This protein binds this small molecule.
Small molecule (SMILES): Cc1nc(C)c(CCC2=NC(c3ccccc3)CN2C)nc1C

Binding-site contacts:
Ligand atom C18 contacts residue MET267 of chain 1.A at 3.7 Å (hydrophobic).
Ligand atom C7 contacts residue GLN280 of chain 1.A at 3.7 Å.
Ligand atom C9 contacts residue GLN280 of chain 1.A at 3.8 Å.
Ligand atom C18 contacts residue GLY279 of chain 1.A at 3.6 Å.
Ligand atom C14 contacts residue MET267 of chain 1.A at 3.6 Å (hydrophobic).
Ligand atom C1 contacts residue GLN280 of chain 1.A at 3.7 Å.
Ligand atom C21 contacts residue PRO266 of chain 1.A at 3.8 Å (hydrophobic).
Ligand atom C19 contacts residue TYR247 of chain 1.A at 3.5 Å (hydrophobic).
Ligand atom C11 contacts residue GLN280 of chain 1.A at 3.2 Å.
Ligand atom C21 contacts residue GLU275 of chain 1.A at 3.5 Å.
Ligand atom C10 contacts residue PHE283 of chain 1.A at 3.7 Å (hydrophobic).
Ligand atom N6 contacts residue GLN280 of chain 1.A at 2.8 Å (h-bond).
Ligand atom N16 contacts residue TYR247 of chain 1.A at 2.6 Å (h-bond).
Ligand atom N16 contacts residue MET267 of chain 1.A at 3.6 Å.
Ligand atom N3 contacts residue PHE283 of chain 1.A at 3.4 Å.
Ligand atom C12 contacts residue GLY279 of chain 1.A at 3.5 Å.
Ligand atom N16 contacts residue GLY279 of chain 1.A at 3.7 Å.
Ligand atom C5 contacts residue GLN280 of chain 1.A at 3.7 Å.
Ligand atom C15 contacts residue MET267 of chain 1.A at 3.4 Å (hydrophobic).
Ligand atom C4 contacts residue PHE283 of chain 1.A at 3.6 Å (hydrophobic).
Ligand atom C11 contacts residue PHE283 of chain 1.A at 3.8 Å (hydrophobic).
Ligand atom C12 contacts residue TYR247 of chain 1.A at 3.4 Å (hydrophobic).
Ligand atom C23 contacts residue MET267 of chain 1.A at 3.7 Å (hydrophobic).
Ligand atom N13 contacts residue MET267 of chain 1.A at 3.6 Å.
Ligand atom C9 contacts residue TYR247 of chain 1.A at 3.7 Å (hydrophobic).
Ligand atom C8 contacts residue PHE283 of chain 1.A at 3.8 Å (hydrophobic).
Ligand atom C17 contacts residue MET267 of chain 1.A at 3.4 Å (hydrophobic).
Ligand atom C20 contacts residue VAL276 of chain 1.A at 3.6 Å (hydrophobic).
Ligand atom C12 contacts residue MET267 of chain 1.A at 3.8 Å (hydrophobic).
Ligand atom C22 contacts residue PRO266 of chain 1.A at 3.5 Å (hydrophobic).
Ligand atom C20 contacts residue GLU275 of chain 1.A at 3.5 Å.
Ligand atom C21 contacts residue LYS272 of chain 1.A at 3.6 Å.
Ligand atom C10 contacts residue PHE250 of chain 1.A at 3.7 Å (hydrophobic).
Ligand atom C2 contacts residue PHE283 of chain 1.A at 3.6 Å (hydrophobic).
Ligand atom C22 contacts residue MET267 of chain 1.A at 3.7 Å (hydrophobic).
Ligand atom C7 contacts residue ILE246 of chain 1.A at 3.6 Å (hydrophobic).
Ligand atom C15 contacts residue GLY279 of chain 1.A at 3.5 Å.
Ligand atom N13 contacts residue GLY279 of chain 1.A at 3.7 Å.
Ligand atom C11 contacts residue TYR247 of chain 1.A at 3.2 Å (hydrophobic).
Ligand atom C15 contacts residue TYR247 of chain 1.A at 3.8 Å (hydrophobic).

Sequence of chain 1.A:
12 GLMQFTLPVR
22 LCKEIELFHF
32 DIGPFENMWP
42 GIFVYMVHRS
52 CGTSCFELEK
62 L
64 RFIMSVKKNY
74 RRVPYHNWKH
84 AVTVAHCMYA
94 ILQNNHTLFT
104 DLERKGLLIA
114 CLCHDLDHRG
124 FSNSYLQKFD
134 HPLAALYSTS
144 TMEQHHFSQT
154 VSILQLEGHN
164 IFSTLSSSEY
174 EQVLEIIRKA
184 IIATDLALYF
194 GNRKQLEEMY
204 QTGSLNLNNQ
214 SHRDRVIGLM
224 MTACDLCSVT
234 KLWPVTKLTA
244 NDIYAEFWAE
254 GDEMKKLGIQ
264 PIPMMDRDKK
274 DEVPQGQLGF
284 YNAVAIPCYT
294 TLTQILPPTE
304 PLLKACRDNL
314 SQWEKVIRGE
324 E